Binding-site contacts:
Ligand atom C22 contacts residue PHE99 of chain 1.C at 3.5 Å (hydrophobic).
Ligand atom O3 contacts residue MET157 of chain 1.C at 3.3 Å (h-bond).
Ligand atom C24 contacts residue MET105 of chain 1.C at 3.7 Å (hydrophobic).
Ligand atom C14 contacts residue LEU271 of chain 1.A at 3.5 Å (hydrophobic).
Ligand atom C6 contacts residue VAL205 of chain 1.C at 3.5 Å (hydrophobic).
Ligand atom N1 contacts residue PRO158 of chain 1.C at 3.6 Å (h-bond).
Ligand atom N3 contacts residue LEU220 of chain 1.C at 3.5 Å.
Ligand atom C7 contacts residue PRO158 of chain 1.C at 3.2 Å (hydrophobic).
Ligand atom O3 contacts residue PRO158 of chain 1.C at 3.3 Å (h-bond).
Ligand atom C11 contacts residue GLN216 of chain 1.C at 3.1 Å.
Ligand atom C22 contacts residue GLY98 of chain 1.C at 3.6 Å.
Ligand atom O contacts residue NAD1 of chain 1.N at 2.6 Å (h-bond).
Ligand atom C17 contacts residue NAD1 of chain 1.N at 3.5 Å.
Ligand atom C5 contacts residue VAL205 of chain 1.C at 3.5 Å (hydrophobic).
Ligand atom C3 contacts residue NAD1 of chain 1.N at 3.5 Å.
Ligand atom C24 contacts residue MET163 of chain 1.C at 3.7 Å (hydrophobic).
Ligand atom C22 contacts residue MET163 of chain 1.C at 3.6 Å (hydrophobic).
Ligand atom C25 contacts residue VAL205 of chain 1.C at 3.7 Å (hydrophobic).
Ligand atom O4 contacts residue NAD1 of chain 1.N at 3.4 Å (h-bond).
Ligand atom C23 contacts residue MET163 of chain 1.C at 3.7 Å (hydrophobic).
Ligand atom O contacts residue TYR160 of chain 1.C at 2.5 Å (h-bond).
Ligand atom C13 contacts residue LEU271 of chain 1.A at 3.6 Å (hydrophobic).
Ligand atom O2 contacts residue MET157 of chain 1.C at 3.2 Å.
Ligand atom N3 contacts residue MET201 of chain 1.C at 3.4 Å.
Ligand atom C8 contacts residue PRO158 of chain 1.C at 3.6 Å (hydrophobic).
Ligand atom C1 contacts residue NAD1 of chain 1.N at 3.5 Å.
Ligand atom C21 contacts residue ALA200 of chain 1.C at 3.6 Å (hydrophobic).
Ligand atom O4 contacts residue ALA200 of chain 1.C at 3.6 Å.
Ligand atom C12 contacts residue LEU219 of chain 1.C at 3.5 Å (hydrophobic).
Ligand atom C12 contacts residue GLN216 of chain 1.C at 3.5 Å.
Ligand atom C16 contacts residue PRO158 of chain 1.C at 3.6 Å (hydrophobic).
Ligand atom C2 contacts residue NAD1 of chain 1.N at 3.3 Å.
Ligand atom C contacts residue TYR160 of chain 1.C at 3.4 Å (hydrophobic).
Ligand atom C23 contacts residue ILE204 of chain 1.C at 3.7 Å (hydrophobic).
Ligand atom C23 contacts residue MET100 of chain 1.C at 3.7 Å (hydrophobic).
Ligand atom N2 contacts residue LEU220 of chain 1.C at 3.4 Å.
Ligand atom C19 contacts residue NAD1 of chain 1.N at 3.7 Å.
Ligand atom N2 contacts residue VAL205 of chain 1.C at 3.6 Å.
Ligand atom C contacts residue NAD1 of chain 1.N at 3.5 Å.
Ligand atom C1 contacts residue TYR160 of chain 1.C at 3.5 Å (hydrophobic).

Sequence of chain 1.C:
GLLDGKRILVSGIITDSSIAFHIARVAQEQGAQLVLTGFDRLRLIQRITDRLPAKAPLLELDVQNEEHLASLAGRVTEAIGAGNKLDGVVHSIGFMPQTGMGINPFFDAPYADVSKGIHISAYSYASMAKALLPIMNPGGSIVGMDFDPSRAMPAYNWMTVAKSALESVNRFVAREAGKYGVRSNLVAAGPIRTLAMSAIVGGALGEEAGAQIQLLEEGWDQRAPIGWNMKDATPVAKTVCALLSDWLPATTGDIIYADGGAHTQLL

Sequence of chain 1.A:
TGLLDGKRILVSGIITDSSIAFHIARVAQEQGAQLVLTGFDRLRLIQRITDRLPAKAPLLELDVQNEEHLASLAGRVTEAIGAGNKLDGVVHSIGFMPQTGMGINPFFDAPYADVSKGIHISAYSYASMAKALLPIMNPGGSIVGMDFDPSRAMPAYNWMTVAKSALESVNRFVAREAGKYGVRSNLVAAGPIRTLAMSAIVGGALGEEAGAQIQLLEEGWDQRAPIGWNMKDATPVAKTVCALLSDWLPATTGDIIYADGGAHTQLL

The protein below binds the small molecule below.
Small molecule (SMILES): O=C(NCc1cn(Cc2ccc(Oc3ccccc3)c(O)c2)nn1)c1cc2ccccc2oc1=O